Binding-site contacts:
Ligand atom C2 contacts residue ASN1098 of chain 1.I at 2.5 Å.
Ligand atom C3 contacts residue ASN1098 of chain 1.I at 3.8 Å.
Ligand atom N2 contacts residue GLY1099 of chain 1.I at 3.7 Å.
Ligand atom N2 contacts residue ASN1098 of chain 1.I at 2.9 Å (h-bond).
Ligand atom C7 contacts residue ASN1098 of chain 1.I at 3.3 Å.
Ligand atom C5 contacts residue ASN1098 of chain 1.I at 3.7 Å.
Ligand atom C5 contacts residue PHE1103 of chain 1.I at 3.9 Å (hydrophobic).
Ligand atom O4 contacts residue HIS1101 of chain 1.I at 4.1 Å.
Ligand atom C4 contacts residue ASN1098 of chain 1.I at 4.2 Å.
Ligand atom O5 contacts residue PHE1103 of chain 1.I at 3.9 Å.
Ligand atom O7 contacts residue GLY1099 of chain 1.I at 3.7 Å.
Ligand atom C2 contacts residue HIS1101 of chain 1.I at 4.5 Å.
Ligand atom O3 contacts residue HIS1101 of chain 1.I at 3.9 Å.
Ligand atom N2 contacts residue THR1100 of chain 1.I at 4.2 Å.
Ligand atom O7 contacts residue ASN1098 of chain 1.I at 3.0 Å (h-bond).
Ligand atom O5 contacts residue ASN1098 of chain 1.I at 2.4 Å (h-bond).
Ligand atom C7 contacts residue GLY1099 of chain 1.I at 3.6 Å.
Ligand atom C4 contacts residue HIS1101 of chain 1.I at 4.2 Å.
Ligand atom C3 contacts residue HIS1101 of chain 1.I at 3.5 Å.
Ligand atom C8 contacts residue GLY1099 of chain 1.I at 4.0 Å.
Ligand atom C1 contacts residue ASN1098 of chain 1.I at 1.4 Å.
Ligand atom C6 contacts residue PHE1103 of chain 1.I at 4.2 Å (hydrophobic).
Ligand atom C1 contacts residue PHE1103 of chain 1.I at 4.0 Å (hydrophobic).

This protein binds this small molecule.
Small molecule (SMILES): CC(=O)N[C@H]1[C@H](O[C@H]2[C@H](O)[C@@H](NC(C)=O)CO[C@@H]2CO)O[C@H](CO)[C@@H](O)[C@@H]1O

Sequence of chain 1.I:
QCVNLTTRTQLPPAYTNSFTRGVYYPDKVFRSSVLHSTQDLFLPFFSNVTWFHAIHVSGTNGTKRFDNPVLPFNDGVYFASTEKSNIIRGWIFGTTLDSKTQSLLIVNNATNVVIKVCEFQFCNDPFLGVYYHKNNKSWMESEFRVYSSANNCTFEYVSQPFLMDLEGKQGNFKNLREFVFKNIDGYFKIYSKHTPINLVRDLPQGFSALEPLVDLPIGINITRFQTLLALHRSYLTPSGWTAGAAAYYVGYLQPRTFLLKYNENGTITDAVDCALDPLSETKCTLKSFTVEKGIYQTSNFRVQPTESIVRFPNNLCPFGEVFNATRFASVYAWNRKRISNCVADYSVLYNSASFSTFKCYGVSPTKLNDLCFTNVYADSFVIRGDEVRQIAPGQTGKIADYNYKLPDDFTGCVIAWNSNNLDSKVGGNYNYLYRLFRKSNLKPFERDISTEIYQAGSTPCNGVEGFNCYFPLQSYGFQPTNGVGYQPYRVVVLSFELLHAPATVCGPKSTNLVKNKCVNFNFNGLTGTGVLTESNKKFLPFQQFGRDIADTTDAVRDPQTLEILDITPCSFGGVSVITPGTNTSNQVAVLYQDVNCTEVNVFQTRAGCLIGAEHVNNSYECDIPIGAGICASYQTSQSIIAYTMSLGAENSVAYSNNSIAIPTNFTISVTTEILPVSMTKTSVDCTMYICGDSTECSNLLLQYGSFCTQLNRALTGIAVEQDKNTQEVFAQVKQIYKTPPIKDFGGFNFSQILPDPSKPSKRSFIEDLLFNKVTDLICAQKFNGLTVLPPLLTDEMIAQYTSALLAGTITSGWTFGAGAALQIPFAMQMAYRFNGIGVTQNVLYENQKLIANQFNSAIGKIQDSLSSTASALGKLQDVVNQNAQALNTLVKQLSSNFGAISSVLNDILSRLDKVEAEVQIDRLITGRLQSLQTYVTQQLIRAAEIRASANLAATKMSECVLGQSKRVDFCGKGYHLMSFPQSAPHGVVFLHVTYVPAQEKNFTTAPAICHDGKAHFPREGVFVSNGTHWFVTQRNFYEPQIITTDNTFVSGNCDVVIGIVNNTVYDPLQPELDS